Binding-site contacts:
Ligand atom C7 contacts residue ASN11 of chain 1.A at 3.3 Å.
Ligand atom N2 contacts residue ASN11 of chain 1.A at 3.1 Å (h-bond).
Ligand atom C2 contacts residue ASN11 of chain 1.A at 2.5 Å.
Ligand atom C1 contacts residue ASN11 of chain 1.A at 1.5 Å.
Ligand atom O5 contacts residue ASN11 of chain 1.A at 2.2 Å (h-bond).
Ligand atom C3 contacts residue ASN11 of chain 1.A at 3.8 Å.
Ligand atom C8 contacts residue ASN11 of chain 1.A at 4.5 Å.
Ligand atom O7 contacts residue ASN11 of chain 1.A at 2.9 Å (h-bond).
Ligand atom C5 contacts residue ASN11 of chain 1.A at 3.6 Å.
Ligand atom C4 contacts residue ASN11 of chain 1.A at 4.2 Å.

The small molecule below binds the protein below.
Small molecule (SMILES): CC(=O)N[C@@H]1[C@@H](O)[C@H](O)[C@@H](CO)O[C@H]1O

Sequence of chain 1.A:
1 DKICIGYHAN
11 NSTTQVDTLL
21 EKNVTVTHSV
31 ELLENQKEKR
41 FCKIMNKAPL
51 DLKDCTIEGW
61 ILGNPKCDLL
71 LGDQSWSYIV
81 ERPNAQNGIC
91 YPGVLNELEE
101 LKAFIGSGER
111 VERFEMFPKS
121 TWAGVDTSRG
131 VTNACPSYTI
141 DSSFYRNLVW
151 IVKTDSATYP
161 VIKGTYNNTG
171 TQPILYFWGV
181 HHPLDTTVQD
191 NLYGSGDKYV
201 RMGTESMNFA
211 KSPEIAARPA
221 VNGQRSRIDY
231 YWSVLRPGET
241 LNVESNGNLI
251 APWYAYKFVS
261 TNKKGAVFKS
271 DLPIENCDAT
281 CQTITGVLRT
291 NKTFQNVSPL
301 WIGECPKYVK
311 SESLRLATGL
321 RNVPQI